Sequence of chain 1.C:
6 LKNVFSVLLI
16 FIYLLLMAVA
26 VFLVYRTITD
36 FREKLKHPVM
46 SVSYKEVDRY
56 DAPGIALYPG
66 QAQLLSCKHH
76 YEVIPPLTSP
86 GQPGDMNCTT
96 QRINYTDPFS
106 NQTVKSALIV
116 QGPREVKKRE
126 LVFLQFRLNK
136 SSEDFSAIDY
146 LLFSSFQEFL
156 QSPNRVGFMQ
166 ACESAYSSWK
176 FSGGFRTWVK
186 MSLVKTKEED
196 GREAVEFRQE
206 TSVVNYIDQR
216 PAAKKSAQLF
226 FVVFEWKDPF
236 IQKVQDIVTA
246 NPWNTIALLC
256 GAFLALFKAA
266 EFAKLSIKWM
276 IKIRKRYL

Binding-site contacts:
Ligand atom C3 contacts residue ASN134 of chain 1.C at 3.8 Å.
Ligand atom O7 contacts residue ASN134 of chain 1.C at 3.9 Å.
Ligand atom N2 contacts residue ASN134 of chain 1.C at 2.9 Å (h-bond).
Ligand atom C7 contacts residue GLN68 of chain 1.C at 3.9 Å.
Ligand atom C7 contacts residue ASN134 of chain 1.C at 3.2 Å.
Ligand atom C5 contacts residue ARG132 of chain 1.C at 4.3 Å.
Ligand atom O5 contacts residue ARG132 of chain 1.C at 4.2 Å.
Ligand atom C2 contacts residue ASN134 of chain 1.C at 2.5 Å.
Ligand atom C1 contacts residue ASN134 of chain 1.C at 1.4 Å.
Ligand atom C6 contacts residue ARG132 of chain 1.C at 4.3 Å.
Ligand atom C5 contacts residue ASN134 of chain 1.C at 3.7 Å.
Ligand atom O7 contacts residue GLN68 of chain 1.C at 3.5 Å.
Ligand atom C4 contacts residue ASN134 of chain 1.C at 4.2 Å.
Ligand atom C1 contacts residue ARG132 of chain 1.C at 4.3 Å.
Ligand atom C8 contacts residue GLN68 of chain 1.C at 3.7 Å.
Ligand atom C8 contacts residue ASN134 of chain 1.C at 3.4 Å.
Ligand atom O5 contacts residue ASN134 of chain 1.C at 2.4 Å (h-bond).

A protein and the small-molecule ligand that binds it are described below.
Small molecule (SMILES): CC(=O)N[C@@H]1[C@@H](O)[C@H](O)[C@@H](CO)O[C@H]1O